Sequence of chain 1.D:
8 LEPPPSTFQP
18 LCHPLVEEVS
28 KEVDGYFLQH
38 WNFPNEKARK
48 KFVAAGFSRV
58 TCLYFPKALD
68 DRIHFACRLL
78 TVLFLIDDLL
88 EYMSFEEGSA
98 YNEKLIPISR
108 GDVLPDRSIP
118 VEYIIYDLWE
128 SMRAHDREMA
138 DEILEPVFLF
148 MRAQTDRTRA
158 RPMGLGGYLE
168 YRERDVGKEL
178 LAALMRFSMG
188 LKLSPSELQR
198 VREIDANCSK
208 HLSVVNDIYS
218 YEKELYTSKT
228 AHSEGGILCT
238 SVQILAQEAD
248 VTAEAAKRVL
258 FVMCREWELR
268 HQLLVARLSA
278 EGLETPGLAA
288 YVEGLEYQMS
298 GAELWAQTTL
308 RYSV

A protein and the small-molecule ligand that binds it are described below.
Small molecule (SMILES): C=C(C)[C@H]1CC[NH+]2CCC[C@H](C)[C@@]2(C)C1

Binding-site contacts:
Ligand atom CAL contacts residue TYR61 of chain 1.D at 3.8 Å (hydrophobic).
Ligand atom NAN contacts residue POP1 of chain 1.U at 4.3 Å.
Ligand atom CAD contacts residue ASP172 of chain 1.D at 4.1 Å.
Ligand atom CAE contacts residue PHE81 of chain 1.D at 3.8 Å (hydrophobic).
Ligand atom CAG contacts residue TYR61 of chain 1.D at 4.1 Å (hydrophobic).
Ligand atom CAH contacts residue POP1 of chain 1.U at 3.9 Å.
Ligand atom CAF contacts residue LEU80 of chain 1.D at 3.9 Å (hydrophobic).
Ligand atom CAB contacts residue VAL173 of chain 1.D at 4.0 Å (hydrophobic).
Ligand atom CAB contacts residue LEU209 of chain 1.D at 4.2 Å (hydrophobic).
Ligand atom CAH contacts residue ASP84 of chain 1.D at 4.3 Å.
Ligand atom CAC contacts residue LEU178 of chain 1.D at 4.0 Å (hydrophobic).
Ligand atom CAA contacts residue ASN213 of chain 1.D at 4.0 Å.
Ligand atom CAG contacts residue ASN213 of chain 1.D at 3.5 Å.
Ligand atom CAC contacts residue LEU177 of chain 1.D at 4.1 Å (hydrophobic).
Ligand atom CAC contacts residue VAL173 of chain 1.D at 3.6 Å (hydrophobic).
Ligand atom CAK contacts residue TYR61 of chain 1.D at 3.0 Å (hydrophobic).
Ligand atom CAC contacts residue PHE147 of chain 1.D at 4.5 Å (hydrophobic).
Ligand atom CAK contacts residue VAL173 of chain 1.D at 3.9 Å (hydrophobic).
Ligand atom CAG contacts residue POP1 of chain 1.U at 3.9 Å.
Ligand atom CAB contacts residue TYR61 of chain 1.D at 3.0 Å (hydrophobic).
Ligand atom CAF contacts residue PHE147 of chain 1.D at 3.9 Å (hydrophobic).
Ligand atom CAI contacts residue ASN213 of chain 1.D at 4.0 Å.
Ligand atom CAD contacts residue VAL173 of chain 1.D at 3.4 Å (hydrophobic).
Ligand atom CAA contacts residue LEU209 of chain 1.D at 4.2 Å (hydrophobic).
Ligand atom CAE contacts residue LEU80 of chain 1.D at 4.0 Å (hydrophobic).
Ligand atom CAI contacts residue PHE81 of chain 1.D at 3.7 Å (hydrophobic).
Ligand atom CAO contacts residue VAL173 of chain 1.D at 4.2 Å (hydrophobic).
Ligand atom CAE contacts residue PHE147 of chain 1.D at 4.4 Å (hydrophobic).
Ligand atom CAI contacts residue POP1 of chain 1.U at 3.1 Å.
Ligand atom CAL contacts residue VAL173 of chain 1.D at 4.0 Å (hydrophobic).
Ligand atom CAB contacts residue LEU178 of chain 1.D at 3.5 Å (hydrophobic).
Ligand atom CAA contacts residue TYR61 of chain 1.D at 3.3 Å (hydrophobic).
Ligand atom CAD contacts residue POP1 of chain 1.U at 3.8 Å.
Ligand atom CAJ contacts residue TYR61 of chain 1.D at 3.6 Å (hydrophobic).
Ligand atom CAH contacts residue PHE81 of chain 1.D at 3.9 Å (hydrophobic).
Ligand atom NAN contacts residue PHE81 of chain 1.D at 3.5 Å.
Ligand atom CAJ contacts residue VAL173 of chain 1.D at 4.1 Å (hydrophobic).
Ligand atom CAA contacts residue ALA299 of chain 1.D at 4.3 Å (hydrophobic).
Ligand atom CAG contacts residue PHE81 of chain 1.D at 4.1 Å (hydrophobic).
Ligand atom CAD contacts residue PHE147 of chain 1.D at 4.0 Å (hydrophobic).